The small molecule below binds the protein below.
Small molecule (SMILES): COc1cc(-c2cnc3ccc(NC(C)C)nn23)ccc1C(N)=O

Sequence of chain 1.A:
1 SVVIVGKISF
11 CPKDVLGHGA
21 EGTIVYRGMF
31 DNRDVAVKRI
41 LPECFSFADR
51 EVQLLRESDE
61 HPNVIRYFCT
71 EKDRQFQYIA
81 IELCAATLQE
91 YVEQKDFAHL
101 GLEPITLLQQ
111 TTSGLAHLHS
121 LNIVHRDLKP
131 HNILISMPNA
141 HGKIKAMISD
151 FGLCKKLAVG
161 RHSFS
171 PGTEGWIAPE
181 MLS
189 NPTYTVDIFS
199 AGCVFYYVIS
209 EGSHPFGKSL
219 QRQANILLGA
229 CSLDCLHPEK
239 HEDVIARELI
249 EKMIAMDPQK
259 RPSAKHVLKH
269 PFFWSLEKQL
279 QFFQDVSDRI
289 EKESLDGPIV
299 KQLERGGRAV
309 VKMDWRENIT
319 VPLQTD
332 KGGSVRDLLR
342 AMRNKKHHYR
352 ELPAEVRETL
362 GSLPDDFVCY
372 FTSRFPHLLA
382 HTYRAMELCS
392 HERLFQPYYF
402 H

Binding-site contacts:
Ligand atom C19 contacts residue ILE81 of chain 1.A at 3.5 Å (hydrophobic).
Ligand atom C01 contacts residue LEU16 of chain 1.A at 3.8 Å (hydrophobic).
Ligand atom O21 contacts residue LYS38 of chain 1.A at 2.9 Å (salt-bridge).
Ligand atom C02 contacts residue LEU16 of chain 1.A at 3.9 Å (hydrophobic).
Ligand atom C08 contacts residue ALA36 of chain 1.A at 3.5 Å (hydrophobic).
Ligand atom N11 contacts residue THR87 of chain 1.A at 3.7 Å.
Ligand atom C04 contacts residue LEU16 of chain 1.A at 3.8 Å (hydrophobic).
Ligand atom O21 contacts residue SER149 of chain 1.A at 3.7 Å.
Ligand atom N11 contacts residue GLU90 of chain 1.A at 3.9 Å.
Ligand atom C13 contacts residue VAL25 of chain 1.A at 3.6 Å (hydrophobic).
Ligand atom C09 contacts residue LEU134 of chain 1.A at 3.7 Å (hydrophobic).
Ligand atom C12 contacts residue LEU16 of chain 1.A at 3.5 Å (hydrophobic).
Ligand atom N07 contacts residue LEU83 of chain 1.A at 3.8 Å.
Ligand atom C19 contacts residue ILE65 of chain 1.A at 3.6 Å (hydrophobic).
Ligand atom C24 contacts residue HIS131 of chain 1.A at 3.3 Å.
Ligand atom C04 contacts residue CYS84 of chain 1.A at 3.9 Å (hydrophobic).
Ligand atom C13 contacts residue THR87 of chain 1.A at 4.0 Å.
Ligand atom N07 contacts residue CYS84 of chain 1.A at 2.9 Å (h-bond).
Ligand atom C14 contacts residue THR87 of chain 1.A at 4.0 Å.
Ligand atom N07 contacts residue ALA36 of chain 1.A at 4.0 Å.
Ligand atom N22 contacts residue ASP150 of chain 1.A at 3.3 Å (salt-bridge).
Ligand atom O21 contacts residue GLU51 of chain 1.A at 3.5 Å (salt-bridge).
Ligand atom C15 contacts residue LEU134 of chain 1.A at 3.9 Å (hydrophobic).
Ligand atom C14 contacts residue LEU16 of chain 1.A at 3.8 Å (hydrophobic).
Ligand atom N22 contacts residue LYS38 of chain 1.A at 3.3 Å (salt-bridge).
Ligand atom C18 contacts residue ILE65 of chain 1.A at 3.9 Å (hydrophobic).
Ligand atom C08 contacts residue GLU82 of chain 1.A at 3.4 Å.
Ligand atom C13 contacts residue HIS131 of chain 1.A at 4.0 Å.
Ligand atom N05 contacts residue LEU16 of chain 1.A at 3.9 Å.
Ligand atom C14 contacts residue GLU90 of chain 1.A at 3.8 Å.
Ligand atom C19 contacts residue LEU134 of chain 1.A at 3.6 Å (hydrophobic).
Ligand atom C08 contacts residue CYS84 of chain 1.A at 3.6 Å (hydrophobic).
Ligand atom N11 contacts residue LEU16 of chain 1.A at 3.7 Å.
Ligand atom C03 contacts residue CYS84 of chain 1.A at 3.4 Å (hydrophobic).
Ligand atom C12 contacts residue GLY17 of chain 1.A at 3.9 Å.
Ligand atom C10 contacts residue LEU134 of chain 1.A at 3.5 Å (hydrophobic).
Ligand atom C03 contacts residue LEU16 of chain 1.A at 3.9 Å (hydrophobic).
Ligand atom C20 contacts residue LYS38 of chain 1.A at 3.5 Å.
Ligand atom N07 contacts residue GLU82 of chain 1.A at 4.0 Å.
Ligand atom C18 contacts residue ILE81 of chain 1.A at 3.6 Å (hydrophobic).